Sequence of chain 1.D:
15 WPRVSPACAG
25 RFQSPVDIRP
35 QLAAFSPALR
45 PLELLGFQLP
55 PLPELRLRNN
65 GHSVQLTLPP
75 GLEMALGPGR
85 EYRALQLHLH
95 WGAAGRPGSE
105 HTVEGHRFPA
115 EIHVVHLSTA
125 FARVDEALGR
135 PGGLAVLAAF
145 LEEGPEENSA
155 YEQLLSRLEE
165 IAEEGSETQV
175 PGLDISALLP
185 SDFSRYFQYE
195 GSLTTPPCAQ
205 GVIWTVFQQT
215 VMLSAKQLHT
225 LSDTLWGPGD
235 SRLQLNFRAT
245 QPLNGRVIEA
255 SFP

Binding-site contacts:
Ligand atom C20 contacts residue LEU89 of chain 1.D at 3.9 Å (hydrophobic).
Ligand atom C10 contacts residue HIS92 of chain 1.D at 3.2 Å.
Ligand atom S2 contacts residue ZN1 of chain 1.L at 3.2 Å.
Ligand atom C15 contacts residue ASN64 of chain 1.D at 2.8 Å.
Ligand atom C13 contacts residue HIS66 of chain 1.D at 3.8 Å.
Ligand atom N1 contacts residue GLU104 of chain 1.D at 3.8 Å.
Ligand atom N1 contacts residue HIS117 of chain 1.D at 3.5 Å (h-bond).
Ligand atom O3 contacts residue HIS117 of chain 1.D at 3.6 Å.
Ligand atom C19 contacts residue VAL119 of chain 1.D at 3.8 Å (hydrophobic).
Ligand atom O3 contacts residue VAL119 of chain 1.D at 3.8 Å.
Ligand atom S2 contacts residue THR198 of chain 1.D at 3.9 Å.
Ligand atom C18 contacts residue LEU197 of chain 1.D at 3.9 Å (hydrophobic).
Ligand atom N1 contacts residue ZN1 of chain 1.L at 2.2 Å.
Ligand atom C10 contacts residue ZN1 of chain 1.L at 3.8 Å.
Ligand atom N1 contacts residue THR198 of chain 1.D at 2.7 Å (h-bond).
Ligand atom C9 contacts residue HIS92 of chain 1.D at 3.7 Å.
Ligand atom C18 contacts residue VAL119 of chain 1.D at 3.8 Å (hydrophobic).
Ligand atom C16 contacts residue GLN69 of chain 1.D at 3.6 Å.
Ligand atom C14 contacts residue ASN64 of chain 1.D at 3.2 Å.
Ligand atom S2 contacts residue HIS92 of chain 1.D at 3.8 Å.
Ligand atom O3 contacts residue TRP208 of chain 1.D at 3.6 Å.
Ligand atom N1 contacts residue HIS92 of chain 1.D at 3.4 Å (h-bond).
Ligand atom C12 contacts residue THR199 of chain 1.D at 3.6 Å.
Ligand atom C20 contacts residue VAL128 of chain 1.D at 3.8 Å (hydrophobic).
Ligand atom C19 contacts residue LEU138 of chain 1.D at 3.9 Å (hydrophobic).
Ligand atom C6 contacts residue HIS92 of chain 1.D at 3.9 Å.
Ligand atom C15 contacts residue GLN69 of chain 1.D at 3.5 Å.
Ligand atom C19 contacts residue VAL128 of chain 1.D at 3.9 Å (hydrophobic).
Ligand atom C5 contacts residue HIS92 of chain 1.D at 3.4 Å.
Ligand atom C6 contacts residue VAL119 of chain 1.D at 3.9 Å (hydrophobic).
Ligand atom O3 contacts residue ZN1 of chain 1.L at 3.1 Å.
Ligand atom O4 contacts residue THR198 of chain 1.D at 3.1 Å (h-bond).
Ligand atom C22 contacts residue GLN90 of chain 1.D at 3.8 Å.
Ligand atom O4 contacts residue TRP208 of chain 1.D at 3.6 Å.
Ligand atom O4 contacts residue LEU197 of chain 1.D at 3.2 Å.
Ligand atom C5 contacts residue ZN1 of chain 1.L at 3.9 Å.
Ligand atom O3 contacts residue HIS92 of chain 1.D at 3.3 Å.
Ligand atom N1 contacts residue HIS94 of chain 1.D at 3.5 Å (h-bond).
Ligand atom C6 contacts residue LEU197 of chain 1.D at 3.8 Å (hydrophobic).
Ligand atom C14 contacts residue SER67 of chain 1.D at 3.6 Å.

The small molecule below binds the protein below.
Small molecule (SMILES): NS(=O)(=O)c1cc(-c2ccccc2)cc(-c2ccccc2)c1